A protein and the small-molecule ligand that binds it are described below.
Small molecule (SMILES): COc1ccc(CCN2CCC(Nc3nc4ccccc4n3Cc3ccc(F)cc3)CC2)cc1

Binding-site contacts:
Ligand atom C7 contacts residue ASP96 of chain 1.A at 3.4 Å.
Ligand atom C12 contacts residue ASP96 of chain 1.A at 3.2 Å.
Ligand atom N1 contacts residue ASP96 of chain 1.A at 2.7 Å (salt-bridge).
Ligand atom C27 contacts residue TRP92 of chain 1.A at 3.5 Å (hydrophobic).
Ligand atom N3 contacts residue TYR336 of chain 1.A at 3.2 Å (h-bond).
Ligand atom C9 contacts residue ASP96 of chain 1.A at 3.5 Å.
Ligand atom C9 contacts residue TYR336 of chain 1.A at 3.7 Å (hydrophobic).
Ligand atom C23 contacts residue SER100 of chain 1.A at 3.5 Å.
Ligand atom C25 contacts residue TRP333 of chain 1.A at 3.6 Å (hydrophobic).
Ligand atom C14 contacts residue TYR97 of chain 1.A at 3.6 Å (hydrophobic).
Ligand atom C24 contacts residue PHE337 of chain 1.A at 3.7 Å (hydrophobic).
Ligand atom C22 contacts residue SER100 of chain 1.A at 3.7 Å.
Ligand atom C28 contacts residue ASN73 of chain 1.A at 3.1 Å.
Ligand atom C12 contacts residue ILE359 of chain 1.A at 3.7 Å (hydrophobic).
Ligand atom C22 contacts residue ASN187 of chain 1.A at 3.3 Å.
Ligand atom C1 contacts residue MET356 of chain 1.A at 3.4 Å (hydrophobic).
Ligand atom C16 contacts residue ALA184 of chain 1.A at 3.5 Å (hydrophobic).
Ligand atom C18 contacts residue ASN187 of chain 1.A at 3.1 Å.
Ligand atom C17 contacts residue ASN187 of chain 1.A at 3.7 Å.
Ligand atom N4 contacts residue TYR97 of chain 1.A at 3.5 Å.
Ligand atom C11 contacts residue ASP96 of chain 1.A at 3.3 Å.
Ligand atom C16 contacts residue THR183 of chain 1.A at 3.5 Å.
Ligand atom F1 contacts residue PHE188 of chain 1.A at 3.5 Å.
Ligand atom C21 contacts residue SER100 of chain 1.A at 3.6 Å.
Ligand atom C25 contacts residue PHE337 of chain 1.A at 3.4 Å (hydrophobic).
Ligand atom C6 contacts residue ASP96 of chain 1.A at 3.7 Å.
Ligand atom C1 contacts residue ASN73 of chain 1.A at 3.4 Å.
Ligand atom C2 contacts residue TYR76 of chain 1.A at 3.5 Å (hydrophobic).
Ligand atom C1 contacts residue TYR76 of chain 1.A at 3.3 Å (hydrophobic).
Ligand atom C26 contacts residue SER100 of chain 1.A at 3.5 Å.
Ligand atom O1 contacts residue TYR76 of chain 1.A at 3.3 Å.
Ligand atom C17 contacts residue THR183 of chain 1.A at 3.6 Å.
Ligand atom N3 contacts residue TYR97 of chain 1.A at 3.3 Å.
Ligand atom C26 contacts residue PHE337 of chain 1.A at 3.7 Å (hydrophobic).
Ligand atom C13 contacts residue TYR97 of chain 1.A at 3.4 Å (hydrophobic).
Ligand atom F1 contacts residue ILE104 of chain 1.A at 3.7 Å.
Ligand atom O1 contacts residue MET356 of chain 1.A at 3.3 Å.
Ligand atom C12 contacts residue TYR363 of chain 1.A at 3.2 Å (hydrophobic).
Ligand atom C1 contacts residue LEU77 of chain 1.A at 3.7 Å (hydrophobic).
Ligand atom C8 contacts residue ASP96 of chain 1.A at 3.4 Å.

Sequence of chain 1.A:
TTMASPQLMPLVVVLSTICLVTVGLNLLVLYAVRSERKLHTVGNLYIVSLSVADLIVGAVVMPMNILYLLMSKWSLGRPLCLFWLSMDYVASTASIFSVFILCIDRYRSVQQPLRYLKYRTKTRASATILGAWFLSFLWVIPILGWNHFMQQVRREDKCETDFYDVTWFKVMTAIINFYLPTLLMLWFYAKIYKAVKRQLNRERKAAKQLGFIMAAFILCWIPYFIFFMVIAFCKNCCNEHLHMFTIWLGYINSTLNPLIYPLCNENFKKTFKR